This protein binds this small molecule.
Small molecule (SMILES): CC(=O)N[C@@H]1[C@@H](O)[C@H](O)[C@@H](CO)O[C@H]1O

Binding-site contacts:
Ligand atom O5 contacts residue THR398 of chain 1.A at 4.2 Å.
Ligand atom C8 contacts residue GLY388 of chain 1.A at 4.4 Å.
Ligand atom N2 contacts residue ASN396 of chain 1.A at 3.1 Å (h-bond).
Ligand atom C1 contacts residue ASN396 of chain 1.A at 1.5 Å.
Ligand atom C8 contacts residue SER387 of chain 1.A at 3.9 Å.
Ligand atom O7 contacts residue ASN396 of chain 1.A at 3.4 Å (h-bond).
Ligand atom C4 contacts residue ASN396 of chain 1.A at 4.4 Å.
Ligand atom C1 contacts residue THR398 of chain 1.A at 4.0 Å.
Ligand atom O5 contacts residue ASN396 of chain 1.A at 2.4 Å (h-bond).
Ligand atom C7 contacts residue ASN396 of chain 1.A at 3.5 Å.
Ligand atom C2 contacts residue ASN396 of chain 1.A at 2.6 Å.
Ligand atom C3 contacts residue ASN396 of chain 1.A at 3.9 Å.
Ligand atom C5 contacts residue ASN396 of chain 1.A at 3.8 Å.

Sequence of chain 1.A:
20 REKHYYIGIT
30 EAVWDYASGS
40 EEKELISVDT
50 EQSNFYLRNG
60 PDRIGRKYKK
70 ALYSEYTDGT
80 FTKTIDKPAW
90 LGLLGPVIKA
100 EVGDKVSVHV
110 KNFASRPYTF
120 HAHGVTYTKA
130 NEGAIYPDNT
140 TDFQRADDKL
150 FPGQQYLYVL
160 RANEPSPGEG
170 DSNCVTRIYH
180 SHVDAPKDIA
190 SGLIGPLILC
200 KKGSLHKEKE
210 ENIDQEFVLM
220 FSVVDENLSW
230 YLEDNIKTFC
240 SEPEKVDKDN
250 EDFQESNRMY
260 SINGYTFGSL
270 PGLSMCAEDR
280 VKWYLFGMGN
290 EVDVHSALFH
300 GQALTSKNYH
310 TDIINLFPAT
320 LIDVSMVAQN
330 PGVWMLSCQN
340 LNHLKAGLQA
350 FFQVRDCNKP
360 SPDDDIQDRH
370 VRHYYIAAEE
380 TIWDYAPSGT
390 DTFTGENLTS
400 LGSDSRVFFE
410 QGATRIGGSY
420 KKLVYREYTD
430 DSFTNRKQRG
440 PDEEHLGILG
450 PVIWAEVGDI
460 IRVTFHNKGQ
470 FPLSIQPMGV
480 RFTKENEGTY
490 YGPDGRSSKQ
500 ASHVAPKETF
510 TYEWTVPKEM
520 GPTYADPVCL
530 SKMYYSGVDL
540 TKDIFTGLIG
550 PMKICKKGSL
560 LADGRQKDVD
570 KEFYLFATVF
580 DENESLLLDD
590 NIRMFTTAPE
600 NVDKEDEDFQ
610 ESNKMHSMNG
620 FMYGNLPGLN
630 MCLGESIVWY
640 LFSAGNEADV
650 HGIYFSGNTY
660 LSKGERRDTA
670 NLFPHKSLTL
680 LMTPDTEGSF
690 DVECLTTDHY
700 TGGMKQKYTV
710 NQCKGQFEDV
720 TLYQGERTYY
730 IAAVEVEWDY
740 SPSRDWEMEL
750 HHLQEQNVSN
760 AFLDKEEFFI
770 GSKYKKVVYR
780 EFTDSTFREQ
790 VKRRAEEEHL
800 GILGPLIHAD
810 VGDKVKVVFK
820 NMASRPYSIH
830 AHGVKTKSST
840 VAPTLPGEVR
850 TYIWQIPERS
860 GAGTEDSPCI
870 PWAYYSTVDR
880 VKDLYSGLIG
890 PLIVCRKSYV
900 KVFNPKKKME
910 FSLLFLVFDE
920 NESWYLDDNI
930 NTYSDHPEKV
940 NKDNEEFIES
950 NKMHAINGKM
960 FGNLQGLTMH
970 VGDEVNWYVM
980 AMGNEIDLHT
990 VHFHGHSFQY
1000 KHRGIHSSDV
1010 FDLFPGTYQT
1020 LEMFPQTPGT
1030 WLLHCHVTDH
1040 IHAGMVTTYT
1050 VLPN